The small molecule below binds the protein below.
Small molecule (SMILES): O=C(COP(=O)(O)O)NO

Sequence of chain 1.A:
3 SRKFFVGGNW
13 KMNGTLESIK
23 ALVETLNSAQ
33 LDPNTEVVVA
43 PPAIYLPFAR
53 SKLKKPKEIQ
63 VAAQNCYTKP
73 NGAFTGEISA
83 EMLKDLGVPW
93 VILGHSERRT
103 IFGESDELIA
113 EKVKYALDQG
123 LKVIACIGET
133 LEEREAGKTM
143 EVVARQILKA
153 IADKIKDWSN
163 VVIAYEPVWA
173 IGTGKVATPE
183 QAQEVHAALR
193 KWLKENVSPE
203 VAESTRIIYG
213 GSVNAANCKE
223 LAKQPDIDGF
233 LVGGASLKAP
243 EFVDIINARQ

Binding-site contacts:
Ligand atom C2 contacts residue GLY235 of chain 1.A at 3.7 Å.
Ligand atom O2 contacts residue ASN11 of chain 1.A at 3.2 Å (h-bond).
Ligand atom O4P contacts residue GLY213 of chain 1.A at 3.6 Å.
Ligand atom C2 contacts residue ILE173 of chain 1.A at 4.1 Å (hydrophobic).
Ligand atom O1 contacts residue HIS97 of chain 1.A at 2.8 Å (h-bond).
Ligand atom O2 contacts residue GLU168 of chain 1.A at 3.1 Å (salt-bridge).
Ligand atom O4P contacts residue GLY174 of chain 1.A at 2.7 Å (h-bond).
Ligand atom C2 contacts residue GLY213 of chain 1.A at 3.9 Å.
Ligand atom P contacts residue SER214 of chain 1.A at 3.7 Å.
Ligand atom C1 contacts residue LYS13 of chain 1.A at 3.7 Å.
Ligand atom C1 contacts residue ILE173 of chain 1.A at 4.2 Å (hydrophobic).
Ligand atom P contacts residue GLY236 of chain 1.A at 3.6 Å.
Ligand atom O1 contacts residue ILE173 of chain 1.A at 3.5 Å.
Ligand atom O1P contacts residue LYS13 of chain 1.A at 3.4 Å (salt-bridge).
Ligand atom O1 contacts residue LYS13 of chain 1.A at 2.8 Å (salt-bridge).
Ligand atom O4P contacts residue ILE173 of chain 1.A at 3.5 Å.
Ligand atom O3P contacts residue SER214 of chain 1.A at 3.5 Å (h-bond).
Ligand atom O2 contacts residue HIS97 of chain 1.A at 2.9 Å (h-bond).
Ligand atom O1P contacts residue ILE173 of chain 1.A at 3.8 Å.
Ligand atom C1 contacts residue HIS97 of chain 1.A at 3.6 Å.
Ligand atom O3P contacts residue VAL215 of chain 1.A at 4.2 Å.
Ligand atom N2 contacts residue GLU168 of chain 1.A at 2.7 Å (salt-bridge).
Ligand atom O1 contacts residue GLU168 of chain 1.A at 4.0 Å.
Ligand atom O3P contacts residue GLY236 of chain 1.A at 3.5 Å (h-bond).
Ligand atom O2P contacts residue GLY235 of chain 1.A at 3.6 Å.
Ligand atom P contacts residue GLY174 of chain 1.A at 3.8 Å.
Ligand atom C2 contacts residue GLU168 of chain 1.A at 3.8 Å.
Ligand atom C1 contacts residue GLU168 of chain 1.A at 3.4 Å.
Ligand atom C2 contacts residue LYS13 of chain 1.A at 4.2 Å.
Ligand atom N2 contacts residue LEU233 of chain 1.A at 3.7 Å.
Ligand atom O2 contacts residue LEU233 of chain 1.A at 3.4 Å.
Ligand atom O4P contacts residue SER214 of chain 1.A at 2.7 Å (h-bond).
Ligand atom O1P contacts residue GLY235 of chain 1.A at 3.4 Å.
Ligand atom O2P contacts residue GLY236 of chain 1.A at 2.8 Å (h-bond).
Ligand atom O4P contacts residue ALA172 of chain 1.A at 3.5 Å (h-bond).
Ligand atom O3P contacts residue GLY235 of chain 1.A at 2.9 Å (h-bond).
Ligand atom P contacts residue GLY235 of chain 1.A at 3.7 Å.
Ligand atom O3P contacts residue VAL234 of chain 1.A at 4.0 Å.
Ligand atom O2P contacts residue GLY174 of chain 1.A at 3.9 Å.
Ligand atom N2 contacts residue HIS97 of chain 1.A at 3.7 Å.